Sequence of chain 1.M:
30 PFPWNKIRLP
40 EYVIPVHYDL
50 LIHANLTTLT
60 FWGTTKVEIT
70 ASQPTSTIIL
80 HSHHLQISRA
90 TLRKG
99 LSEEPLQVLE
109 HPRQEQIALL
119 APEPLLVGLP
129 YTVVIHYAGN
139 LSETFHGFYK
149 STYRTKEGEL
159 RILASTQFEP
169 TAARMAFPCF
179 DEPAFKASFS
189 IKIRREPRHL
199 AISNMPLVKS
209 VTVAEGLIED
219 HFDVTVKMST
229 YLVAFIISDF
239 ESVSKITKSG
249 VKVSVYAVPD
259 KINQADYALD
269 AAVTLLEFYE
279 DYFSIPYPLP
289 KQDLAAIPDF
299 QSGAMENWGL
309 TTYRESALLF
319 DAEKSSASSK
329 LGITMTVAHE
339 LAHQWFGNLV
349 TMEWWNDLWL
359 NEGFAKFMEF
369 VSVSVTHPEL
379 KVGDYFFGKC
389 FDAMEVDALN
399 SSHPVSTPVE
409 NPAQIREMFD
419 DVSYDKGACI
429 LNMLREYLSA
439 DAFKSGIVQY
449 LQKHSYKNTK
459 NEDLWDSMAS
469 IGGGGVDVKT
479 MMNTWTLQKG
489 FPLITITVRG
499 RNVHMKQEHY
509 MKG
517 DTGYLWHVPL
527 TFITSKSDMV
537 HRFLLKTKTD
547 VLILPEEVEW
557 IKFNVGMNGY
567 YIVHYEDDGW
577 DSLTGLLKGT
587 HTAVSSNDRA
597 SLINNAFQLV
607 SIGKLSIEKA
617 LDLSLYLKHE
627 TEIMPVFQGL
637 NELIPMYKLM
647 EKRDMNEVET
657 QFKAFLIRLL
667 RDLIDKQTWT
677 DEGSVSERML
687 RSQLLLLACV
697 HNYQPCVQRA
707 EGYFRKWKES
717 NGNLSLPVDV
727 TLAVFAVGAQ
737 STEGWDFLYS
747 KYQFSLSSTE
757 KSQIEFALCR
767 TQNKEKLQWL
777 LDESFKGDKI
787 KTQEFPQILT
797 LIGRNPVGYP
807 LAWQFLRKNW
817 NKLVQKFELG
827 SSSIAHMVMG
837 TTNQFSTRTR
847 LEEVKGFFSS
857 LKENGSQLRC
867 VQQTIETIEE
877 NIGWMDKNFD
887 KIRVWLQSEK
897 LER

A protein and the small-molecule ligand that binds it are described below.
Small molecule (SMILES): CC(=O)N[C@H]1[C@H](O[C@H]2[C@H](O)[C@@H](NC(C)=O)CO[C@@H]2CO)O[C@H](CO)[C@@H](O[C@@H]2O[C@H](CO)[C@@H](O)[C@H](O)[C@@H]2O)[C@@H]1O

Binding-site contacts:
Ligand atom N2 contacts residue ASN54 of chain 1.M at 2.8 Å (h-bond).
Ligand atom C8 contacts residue GLU194 of chain 1.M at 3.7 Å.
Ligand atom O5 contacts residue ASN54 of chain 1.M at 2.5 Å (h-bond).
Ligand atom O6 contacts residue GLY214 of chain 1.M at 4.4 Å.
Ligand atom C4 contacts residue ASN54 of chain 1.M at 4.3 Å.
Ligand atom O3 contacts residue GLU194 of chain 1.M at 3.9 Å.
Ligand atom C7 contacts residue HIS52 of chain 1.M at 3.4 Å.
Ligand atom C8 contacts residue LEU215 of chain 1.M at 3.3 Å (hydrophobic).
Ligand atom C6 contacts residue THR57 of chain 1.M at 4.4 Å.
Ligand atom C8 contacts residue ARG193 of chain 1.M at 4.3 Å.
Ligand atom C3 contacts residue ASN54 of chain 1.M at 3.8 Å.
Ligand atom O7 contacts residue ALA53 of chain 1.M at 3.7 Å.
Ligand atom C7 contacts residue ALA53 of chain 1.M at 4.5 Å (hydrophobic).
Ligand atom O6 contacts residue THR57 of chain 1.M at 4.4 Å.
Ligand atom C8 contacts residue HIS52 of chain 1.M at 3.7 Å.
Ligand atom N2 contacts residue GLU194 of chain 1.M at 3.3 Å (salt-bridge).
Ligand atom C7 contacts residue GLU194 of chain 1.M at 4.0 Å.
Ligand atom C3 contacts residue GLU194 of chain 1.M at 3.5 Å.
Ligand atom C1 contacts residue ASN54 of chain 1.M at 1.4 Å.
Ligand atom O7 contacts residue HIS52 of chain 1.M at 2.5 Å (h-bond).
Ligand atom C7 contacts residue LEU215 of chain 1.M at 4.2 Å (hydrophobic).
Ligand atom O5 contacts residue THR57 of chain 1.M at 4.1 Å.
Ligand atom C2 contacts residue GLU194 of chain 1.M at 3.9 Å.
Ligand atom C5 contacts residue ASN54 of chain 1.M at 3.7 Å.
Ligand atom C2 contacts residue ASN54 of chain 1.M at 2.5 Å.
Ligand atom C1 contacts residue GLU194 of chain 1.M at 4.3 Å.
Ligand atom O7 contacts residue ASN54 of chain 1.M at 2.9 Å (h-bond).
Ligand atom C5 contacts residue THR56 of chain 1.M at 4.1 Å.
Ligand atom C1 contacts residue THR56 of chain 1.M at 4.3 Å.
Ligand atom C7 contacts residue ASN54 of chain 1.M at 3.2 Å.
Ligand atom O5 contacts residue THR56 of chain 1.M at 4.2 Å.